This protein binds this small molecule.
Small molecule (SMILES): CC(=O)N[C@H]1[C@H](O[C@H]2[C@H](O)[C@@H](NC(C)=O)CO[C@@H]2CO)O[C@H](CO)[C@@H](O)[C@@H]1O

Sequence of chain 1.B:
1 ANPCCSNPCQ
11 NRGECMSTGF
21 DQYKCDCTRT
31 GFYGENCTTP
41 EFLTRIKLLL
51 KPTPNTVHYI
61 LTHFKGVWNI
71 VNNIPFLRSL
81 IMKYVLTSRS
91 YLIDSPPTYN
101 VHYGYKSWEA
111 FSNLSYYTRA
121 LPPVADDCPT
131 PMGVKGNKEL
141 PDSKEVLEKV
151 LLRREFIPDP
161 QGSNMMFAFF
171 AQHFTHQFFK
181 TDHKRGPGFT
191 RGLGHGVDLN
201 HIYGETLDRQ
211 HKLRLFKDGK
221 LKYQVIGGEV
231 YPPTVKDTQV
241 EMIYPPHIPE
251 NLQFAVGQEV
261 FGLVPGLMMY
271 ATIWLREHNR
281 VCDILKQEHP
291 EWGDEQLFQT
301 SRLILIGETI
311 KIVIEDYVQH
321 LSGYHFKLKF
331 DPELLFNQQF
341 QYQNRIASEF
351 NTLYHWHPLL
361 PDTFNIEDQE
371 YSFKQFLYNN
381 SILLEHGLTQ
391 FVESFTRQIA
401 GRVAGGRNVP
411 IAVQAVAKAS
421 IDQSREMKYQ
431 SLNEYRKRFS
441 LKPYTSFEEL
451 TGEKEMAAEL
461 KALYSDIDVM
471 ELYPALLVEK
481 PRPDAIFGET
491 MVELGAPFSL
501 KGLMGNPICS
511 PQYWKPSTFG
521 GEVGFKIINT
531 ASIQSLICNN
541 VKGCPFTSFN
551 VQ

Binding-site contacts:
Ligand atom C1 contacts residue TYR116 of chain 1.A at 4.0 Å (hydrophobic).
Ligand atom O5 contacts residue ASN113 of chain 1.A at 2.4 Å (h-bond).
Ligand atom O7 contacts residue LEU207 of chain 1.B at 4.0 Å.
Ligand atom C5 contacts residue TYR116 of chain 1.A at 4.3 Å (hydrophobic).
Ligand atom C2 contacts residue ARG185 of chain 1.A at 3.9 Å.
Ligand atom C1 contacts residue GLU109 of chain 1.A at 3.6 Å.
Ligand atom C5 contacts residue LEU207 of chain 1.B at 4.2 Å (hydrophobic).
Ligand atom C4 contacts residue LEU207 of chain 1.B at 3.9 Å (hydrophobic).
Ligand atom C6 contacts residue TYR116 of chain 1.A at 3.5 Å (hydrophobic).
Ligand atom C6 contacts residue PHE189 of chain 1.A at 3.8 Å (hydrophobic).
Ligand atom C8 contacts residue ARG185 of chain 1.A at 3.9 Å.
Ligand atom O5 contacts residue TYR116 of chain 1.A at 3.4 Å.
Ligand atom C1 contacts residue ASN113 of chain 1.A at 1.4 Å.
Ligand atom C5 contacts residue PHE189 of chain 1.A at 3.9 Å (hydrophobic).
Ligand atom O5 contacts residue GLU109 of chain 1.A at 3.5 Å (salt-bridge).
Ligand atom O5 contacts residue LEU207 of chain 1.B at 4.0 Å.
Ligand atom O3 contacts residue ARG185 of chain 1.A at 4.4 Å.
Ligand atom C6 contacts residue LEU207 of chain 1.B at 4.2 Å (hydrophobic).
Ligand atom O3 contacts residue LEU207 of chain 1.B at 4.3 Å.
Ligand atom C2 contacts residue ASN113 of chain 1.A at 2.4 Å.
Ligand atom C7 contacts residue ASN113 of chain 1.A at 3.4 Å.
Ligand atom C2 contacts residue GLU109 of chain 1.A at 4.2 Å.
Ligand atom C4 contacts residue ASN113 of chain 1.A at 4.2 Å.
Ligand atom C5 contacts residue ASN113 of chain 1.A at 3.7 Å.
Ligand atom C1 contacts residue ARG185 of chain 1.A at 4.0 Å.
Ligand atom C7 contacts residue ARG185 of chain 1.A at 3.5 Å.
Ligand atom O4 contacts residue ARG185 of chain 1.A at 2.9 Å (salt-bridge).
Ligand atom O5 contacts residue PHE189 of chain 1.A at 4.2 Å.
Ligand atom C3 contacts residue ARG185 of chain 1.A at 3.9 Å.
Ligand atom C5 contacts residue ARG185 of chain 1.A at 4.3 Å.
Ligand atom O6 contacts residue LEU207 of chain 1.B at 3.8 Å.
Ligand atom N2 contacts residue ASN113 of chain 1.A at 2.9 Å (h-bond).
Ligand atom C8 contacts residue PHE189 of chain 1.A at 4.2 Å (hydrophobic).
Ligand atom O7 contacts residue ASN113 of chain 1.A at 3.5 Å (h-bond).
Ligand atom N2 contacts residue ARG185 of chain 1.A at 4.0 Å.
Ligand atom O6 contacts residue TYR116 of chain 1.A at 3.6 Å (h-bond).
Ligand atom O7 contacts residue ARG185 of chain 1.A at 2.5 Å (salt-bridge).
Ligand atom O6 contacts residue ASP208 of chain 1.B at 4.3 Å.
Ligand atom C3 contacts residue ASN113 of chain 1.A at 3.8 Å.
Ligand atom C4 contacts residue ARG185 of chain 1.A at 3.9 Å.

Sequence of chain 1.A:
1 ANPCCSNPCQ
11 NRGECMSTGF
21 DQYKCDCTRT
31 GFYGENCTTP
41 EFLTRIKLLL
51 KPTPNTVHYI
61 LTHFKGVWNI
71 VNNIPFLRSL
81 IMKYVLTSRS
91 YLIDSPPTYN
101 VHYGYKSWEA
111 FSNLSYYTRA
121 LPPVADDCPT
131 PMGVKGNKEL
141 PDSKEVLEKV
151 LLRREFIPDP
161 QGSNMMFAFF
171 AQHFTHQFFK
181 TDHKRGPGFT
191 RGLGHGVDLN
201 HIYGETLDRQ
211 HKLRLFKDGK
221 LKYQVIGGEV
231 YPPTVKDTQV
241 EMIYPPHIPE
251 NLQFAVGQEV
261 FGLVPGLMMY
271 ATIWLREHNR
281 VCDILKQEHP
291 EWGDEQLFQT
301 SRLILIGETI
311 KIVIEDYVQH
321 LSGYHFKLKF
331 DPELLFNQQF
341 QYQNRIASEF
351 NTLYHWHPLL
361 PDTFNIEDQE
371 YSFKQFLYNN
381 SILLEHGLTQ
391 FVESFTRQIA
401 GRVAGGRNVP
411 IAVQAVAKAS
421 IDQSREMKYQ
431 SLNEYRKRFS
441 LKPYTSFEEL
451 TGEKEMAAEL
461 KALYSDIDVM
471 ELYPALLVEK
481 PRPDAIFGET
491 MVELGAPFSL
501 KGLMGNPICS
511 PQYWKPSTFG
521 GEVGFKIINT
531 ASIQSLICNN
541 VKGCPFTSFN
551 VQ